Sequence of chain 2.A:
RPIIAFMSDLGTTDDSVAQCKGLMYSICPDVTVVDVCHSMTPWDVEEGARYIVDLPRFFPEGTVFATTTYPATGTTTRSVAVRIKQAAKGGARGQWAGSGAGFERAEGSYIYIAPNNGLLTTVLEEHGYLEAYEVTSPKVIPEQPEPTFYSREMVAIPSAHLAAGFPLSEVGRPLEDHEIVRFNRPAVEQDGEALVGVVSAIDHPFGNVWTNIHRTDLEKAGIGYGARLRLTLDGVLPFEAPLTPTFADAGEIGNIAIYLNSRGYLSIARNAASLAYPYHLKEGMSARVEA

Sequence of chain 2.C:
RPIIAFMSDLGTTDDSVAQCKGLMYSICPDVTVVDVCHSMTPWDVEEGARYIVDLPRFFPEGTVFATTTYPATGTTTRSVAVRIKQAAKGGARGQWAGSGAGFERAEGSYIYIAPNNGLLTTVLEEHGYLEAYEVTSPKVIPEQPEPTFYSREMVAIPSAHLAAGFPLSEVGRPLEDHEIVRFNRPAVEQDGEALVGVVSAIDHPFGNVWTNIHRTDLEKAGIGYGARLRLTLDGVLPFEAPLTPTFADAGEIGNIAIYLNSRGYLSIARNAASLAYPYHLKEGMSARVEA

Binding-site contacts:
Ligand atom O2' contacts residue TRP50 of chain 2.C at 3.3 Å (h-bond).
Ligand atom F19 contacts residue SER158 of chain 2.C at 2.9 Å.
Ligand atom C2 contacts residue PHE254 of chain 2.A at 3.7 Å (hydrophobic).
Ligand atom N3 contacts residue PRO78 of chain 2.C at 3.4 Å.
Ligand atom N6 contacts residue ARG277 of chain 2.A at 2.8 Å (salt-bridge).
Ligand atom C6 contacts residue TRP50 of chain 2.C at 3.6 Å (hydrophobic).
Ligand atom C5 contacts residue TRP50 of chain 2.C at 3.6 Å (hydrophobic).
Ligand atom O3' contacts residue SER158 of chain 2.C at 2.8 Å (h-bond).
Ligand atom O2' contacts residue TYR77 of chain 2.C at 3.1 Å (h-bond).
Ligand atom O4' contacts residue THR80 of chain 2.C at 3.5 Å.
Ligand atom C3' contacts residue ASP16 of chain 2.C at 3.4 Å.
Ligand atom N3 contacts residue TRP50 of chain 2.C at 3.4 Å (h-bond).
Ligand atom C4' contacts residue TYR77 of chain 2.C at 3.6 Å (hydrophobic).
Ligand atom C1' contacts residue TYR77 of chain 2.C at 3.5 Å (hydrophobic).
Ligand atom N7 contacts residue PHE213 of chain 2.A at 3.6 Å.
Ligand atom N6 contacts residue PHE254 of chain 2.A at 3.4 Å.
Ligand atom N1 contacts residue ALA279 of chain 2.A at 2.8 Å (h-bond).
Ligand atom C4 contacts residue PHE254 of chain 2.A at 3.5 Å (hydrophobic).
Ligand atom C2' contacts residue ASP16 of chain 2.C at 3.5 Å.
Ligand atom O3' contacts residue ASP16 of chain 2.C at 2.6 Å (salt-bridge).
Ligand atom F19 contacts residue TYR157 of chain 2.C at 3.4 Å.
Ligand atom N3 contacts residue PHE254 of chain 2.A at 3.6 Å.
Ligand atom C2 contacts residue ALA279 of chain 2.A at 3.4 Å (hydrophobic).
Ligand atom N1 contacts residue ARG277 of chain 2.A at 3.6 Å.
Ligand atom C4 contacts residue TRP50 of chain 2.C at 3.3 Å (hydrophobic).
Ligand atom O2' contacts residue ASP16 of chain 2.C at 2.7 Å (salt-bridge).
Ligand atom N7 contacts residue ASN215 of chain 2.A at 3.0 Å (h-bond).
Ligand atom C2 contacts residue PRO78 of chain 2.C at 3.6 Å (hydrophobic).
Ligand atom C2' contacts residue PHE213 of chain 2.A at 3.6 Å (hydrophobic).
Ligand atom N9 contacts residue TRP50 of chain 2.C at 3.5 Å (h-bond).
Ligand atom C5' contacts residue THR155 of chain 2.C at 3.3 Å.
Ligand atom N1 contacts residue PHE254 of chain 2.A at 3.4 Å.
Ligand atom F19 contacts residue PHE156 of chain 2.C at 3.3 Å.
Ligand atom C8 contacts residue PHE213 of chain 2.A at 3.6 Å (hydrophobic).
Ligand atom O3' contacts residue TYR77 of chain 2.C at 3.4 Å (h-bond).
Ligand atom N7 contacts residue PHE254 of chain 2.A at 3.5 Å.
Ligand atom O2' contacts residue THR76 of chain 2.C at 3.7 Å.
Ligand atom C5 contacts residue PHE254 of chain 2.A at 3.6 Å (hydrophobic).
Ligand atom N6 contacts residue ASN215 of chain 2.A at 3.1 Å (h-bond).
Ligand atom C6 contacts residue PHE254 of chain 2.A at 3.4 Å (hydrophobic).

A protein and the small-molecule ligand that binds it are described below.
Small molecule (SMILES): Nc1ncnc2c1ncn2[C@@H]1O[C@H](CF)[C@@H](O)[C@H]1O